This small molecule binds to this protein.
Small molecule (SMILES): CC(=O)N[C@H]1[C@H](O[C@H]2[C@H](O)[C@@H](NC(C)=O)CO[C@@H]2CO)O[C@H](CO)[C@@H](O)[C@@H]1O

Sequence of chain 1.A:
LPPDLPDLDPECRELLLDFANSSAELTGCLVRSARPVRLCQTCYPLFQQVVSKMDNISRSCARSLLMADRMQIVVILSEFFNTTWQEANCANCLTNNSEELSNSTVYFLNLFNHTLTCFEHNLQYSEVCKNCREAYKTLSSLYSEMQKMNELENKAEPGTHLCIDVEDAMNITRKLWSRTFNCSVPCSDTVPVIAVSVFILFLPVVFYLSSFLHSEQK

Binding-site contacts:
Ligand atom C4 contacts residue ASN184 of chain 1.A at 4.2 Å.
Ligand atom C1 contacts residue ASN184 of chain 1.A at 1.4 Å.
Ligand atom N2 contacts residue ASN184 of chain 1.A at 3.0 Å (h-bond).
Ligand atom C8 contacts residue LEU182 of chain 1.A at 3.9 Å (hydrophobic).
Ligand atom C8 contacts residue ASN184 of chain 1.A at 4.3 Å.
Ligand atom C3 contacts residue ASN184 of chain 1.A at 3.8 Å.
Ligand atom C8 contacts residue GLU181 of chain 1.A at 4.5 Å.
Ligand atom C5 contacts residue ASN184 of chain 1.A at 3.6 Å.
Ligand atom C2 contacts residue ASN184 of chain 1.A at 2.5 Å.
Ligand atom O5 contacts residue ASN184 of chain 1.A at 2.3 Å (h-bond).
Ligand atom C7 contacts residue ASN184 of chain 1.A at 3.9 Å.
Ligand atom O7 contacts residue ASN184 of chain 1.A at 4.3 Å.